Binding-site contacts:
Ligand atom C3 contacts residue GLY266 of chain 1.B at 3.6 Å.
Ligand atom C18 contacts residue TYR319 of chain 1.A at 3.6 Å (hydrophobic).
Ligand atom O4 contacts residue HIS128 of chain 1.B at 3.3 Å (h-bond).
Ligand atom C17 contacts residue ALA127 of chain 1.B at 3.8 Å (hydrophobic).
Ligand atom N4 contacts residue ALA127 of chain 1.B at 3.7 Å.
Ligand atom O6 contacts residue VAL134 of chain 1.B at 3.3 Å (h-bond).
Ligand atom C8 contacts residue IMP1 of chain 1.H at 3.4 Å.
Ligand atom C19 contacts residue PRO28 of chain 1.A at 3.6 Å (hydrophobic).
Ligand atom C4 contacts residue GLY266 of chain 1.B at 3.7 Å.
Ligand atom C25 contacts residue THR126 of chain 1.B at 3.2 Å.
Ligand atom C8 contacts residue ALA127 of chain 1.B at 3.6 Å (hydrophobic).
Ligand atom O2 contacts residue ALA127 of chain 1.B at 3.8 Å.
Ligand atom O5 contacts residue THR126 of chain 1.B at 3.4 Å (h-bond).
Ligand atom O6 contacts residue SER131 of chain 1.B at 2.7 Å (h-bond).
Ligand atom C10 contacts residue GLU290 of chain 1.B at 3.5 Å.
Ligand atom CL contacts residue HIS128 of chain 1.B at 3.6 Å.
Ligand atom O6 contacts residue GLY133 of chain 1.B at 3.3 Å.
Ligand atom CL contacts residue VAL26 of chain 1.A at 3.6 Å.
Ligand atom C7 contacts residue IMP1 of chain 1.H at 3.7 Å.
Ligand atom C8 contacts residue THR184 of chain 1.B at 3.6 Å.
Ligand atom C20 contacts residue PRO28 of chain 1.A at 3.8 Å (hydrophobic).
Ligand atom O3 contacts residue LEU27 of chain 1.A at 3.7 Å.
Ligand atom C10 contacts residue ALA127 of chain 1.B at 3.7 Å (hydrophobic).
Ligand atom C9 contacts residue IMP1 of chain 1.H at 3.6 Å.
Ligand atom C2 contacts residue GLY266 of chain 1.B at 3.6 Å.
Ligand atom C3 contacts residue MET265 of chain 1.B at 3.5 Å (hydrophobic).
Ligand atom C25 contacts residue HIS128 of chain 1.B at 3.6 Å.
Ligand atom O4 contacts residue ALA127 of chain 1.B at 3.4 Å (h-bond).
Ligand atom O4 contacts residue THR126 of chain 1.B at 2.6 Å (h-bond).
Ligand atom N4 contacts residue GLU290 of chain 1.B at 2.9 Å (salt-bridge).
Ligand atom C29 contacts residue GLY133 of chain 1.B at 3.7 Å.
Ligand atom C26 contacts residue THR126 of chain 1.B at 3.3 Å.
Ligand atom C13 contacts residue VAL288 of chain 1.B at 3.5 Å (hydrophobic).
Ligand atom C27 contacts residue LEU27 of chain 1.A at 3.6 Å (hydrophobic).
Ligand atom C8 contacts residue GLU290 of chain 1.B at 3.8 Å.
Ligand atom N3 contacts residue GLU290 of chain 1.B at 3.0 Å (salt-bridge).
Ligand atom C18 contacts residue SER315 of chain 1.A at 3.8 Å.
Ligand atom C19 contacts residue SER315 of chain 1.A at 3.6 Å.
Ligand atom CL contacts residue GLY318 of chain 1.A at 3.3 Å.
Ligand atom C7 contacts residue ALA127 of chain 1.B at 3.8 Å (hydrophobic).

Sequence of chain 1.B:
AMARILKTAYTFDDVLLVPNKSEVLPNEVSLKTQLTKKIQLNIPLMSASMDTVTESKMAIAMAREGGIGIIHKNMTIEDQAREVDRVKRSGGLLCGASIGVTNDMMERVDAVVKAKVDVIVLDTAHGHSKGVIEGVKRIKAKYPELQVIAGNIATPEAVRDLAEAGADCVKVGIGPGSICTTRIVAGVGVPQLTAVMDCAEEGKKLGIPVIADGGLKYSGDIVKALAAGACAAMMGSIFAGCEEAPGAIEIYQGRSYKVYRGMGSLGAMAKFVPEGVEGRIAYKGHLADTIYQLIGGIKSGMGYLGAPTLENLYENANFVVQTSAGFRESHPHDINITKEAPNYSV

Sequence of chain 1.A:
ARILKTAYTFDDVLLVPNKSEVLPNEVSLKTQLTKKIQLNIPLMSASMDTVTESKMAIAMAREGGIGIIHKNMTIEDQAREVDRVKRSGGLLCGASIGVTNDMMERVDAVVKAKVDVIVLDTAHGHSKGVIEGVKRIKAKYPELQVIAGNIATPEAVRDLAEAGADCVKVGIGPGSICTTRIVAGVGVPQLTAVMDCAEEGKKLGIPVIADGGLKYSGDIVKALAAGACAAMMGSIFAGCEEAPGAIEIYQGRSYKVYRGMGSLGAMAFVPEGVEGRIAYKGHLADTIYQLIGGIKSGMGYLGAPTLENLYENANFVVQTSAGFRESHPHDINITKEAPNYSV

This protein binds this small molecule.
Small molecule (SMILES): C=C(C)c1cccc(C(C)(C)NC(=O)Nc2ccc(Cl)c(O[C@H]3O[C@H](CO)[C@@H](O)[C@H]3O)c2)c1